This small molecule binds to this protein.
Small molecule (SMILES): O=C(O)c1ccccc1O

Binding-site contacts:
Ligand atom C3 contacts residue MET451 of chain 1.B at 3.6 Å (hydrophobic).
Ligand atom C1 contacts residue ALA138 of chain 1.B at 4.2 Å (hydrophobic).
Ligand atom C4 contacts residue MET451 of chain 1.B at 4.0 Å (hydrophobic).
Ligand atom C1' contacts residue PHE101 of chain 1.B at 4.0 Å (hydrophobic).
Ligand atom O2' contacts residue GLN97 of chain 1.B at 3.2 Å (h-bond).
Ligand atom O1' contacts residue LEU448 of chain 1.B at 3.5 Å.
Ligand atom O2 contacts residue SER398 of chain 1.B at 3.1 Å (h-bond).
Ligand atom C5 contacts residue VAL221 of chain 1.B at 4.1 Å (hydrophobic).
Ligand atom C2 contacts residue LEU397 of chain 1.B at 4.0 Å (hydrophobic).
Ligand atom O1' contacts residue ALA138 of chain 1.B at 3.9 Å.
Ligand atom C1' contacts residue LEU448 of chain 1.B at 4.2 Å (hydrophobic).
Ligand atom O2 contacts residue LEU397 of chain 1.B at 3.3 Å.
Ligand atom C4 contacts residue THR214 of chain 1.B at 3.6 Å.
Ligand atom C4 contacts residue ALA217 of chain 1.B at 4.2 Å (hydrophobic).
Ligand atom C4 contacts residue PHE137 of chain 1.B at 4.0 Å (hydrophobic).
Ligand atom C2 contacts residue SER398 of chain 1.B at 4.3 Å.
Ligand atom O2' contacts residue PHE137 of chain 1.B at 3.7 Å.
Ligand atom C5 contacts residue ALA218 of chain 1.B at 3.9 Å (hydrophobic).
Ligand atom C3 contacts residue LEU397 of chain 1.B at 3.8 Å (hydrophobic).
Ligand atom O1' contacts residue GLN97 of chain 1.B at 3.9 Å.
Ligand atom O2 contacts residue PHE137 of chain 1.B at 4.3 Å.
Ligand atom C1' contacts residue GLN97 of chain 1.B at 4.0 Å.
Ligand atom C2 contacts residue MET451 of chain 1.B at 4.1 Å (hydrophobic).
Ligand atom O2' contacts residue PHE101 of chain 1.B at 4.1 Å.
Ligand atom C1 contacts residue PHE137 of chain 1.B at 3.5 Å (hydrophobic).
Ligand atom C6 contacts residue PHE137 of chain 1.B at 3.7 Å (hydrophobic).
Ligand atom C5 contacts residue ALA217 of chain 1.B at 4.0 Å (hydrophobic).
Ligand atom C4 contacts residue ALA218 of chain 1.B at 4.0 Å (hydrophobic).
Ligand atom O1' contacts residue PHE101 of chain 1.B at 3.3 Å.
Ligand atom C3 contacts residue PHE137 of chain 1.B at 4.1 Å (hydrophobic).
Ligand atom O2 contacts residue MET451 of chain 1.B at 3.8 Å.
Ligand atom C1 contacts residue LEU448 of chain 1.B at 4.2 Å (hydrophobic).
Ligand atom C6 contacts residue VAL221 of chain 1.B at 3.9 Å (hydrophobic).
Ligand atom C6 contacts residue ALA138 of chain 1.B at 3.6 Å (hydrophobic).
Ligand atom O2' contacts residue LEU397 of chain 1.B at 4.3 Å.
Ligand atom C1' contacts residue ALA138 of chain 1.B at 4.0 Å (hydrophobic).
Ligand atom C1' contacts residue PHE137 of chain 1.B at 4.0 Å (hydrophobic).
Ligand atom C2 contacts residue PHE137 of chain 1.B at 3.7 Å (hydrophobic).
Ligand atom C5 contacts residue PHE137 of chain 1.B at 4.0 Å (hydrophobic).
Ligand atom O2' contacts residue SER396 of chain 1.B at 4.1 Å.

Sequence of chain 1.B:
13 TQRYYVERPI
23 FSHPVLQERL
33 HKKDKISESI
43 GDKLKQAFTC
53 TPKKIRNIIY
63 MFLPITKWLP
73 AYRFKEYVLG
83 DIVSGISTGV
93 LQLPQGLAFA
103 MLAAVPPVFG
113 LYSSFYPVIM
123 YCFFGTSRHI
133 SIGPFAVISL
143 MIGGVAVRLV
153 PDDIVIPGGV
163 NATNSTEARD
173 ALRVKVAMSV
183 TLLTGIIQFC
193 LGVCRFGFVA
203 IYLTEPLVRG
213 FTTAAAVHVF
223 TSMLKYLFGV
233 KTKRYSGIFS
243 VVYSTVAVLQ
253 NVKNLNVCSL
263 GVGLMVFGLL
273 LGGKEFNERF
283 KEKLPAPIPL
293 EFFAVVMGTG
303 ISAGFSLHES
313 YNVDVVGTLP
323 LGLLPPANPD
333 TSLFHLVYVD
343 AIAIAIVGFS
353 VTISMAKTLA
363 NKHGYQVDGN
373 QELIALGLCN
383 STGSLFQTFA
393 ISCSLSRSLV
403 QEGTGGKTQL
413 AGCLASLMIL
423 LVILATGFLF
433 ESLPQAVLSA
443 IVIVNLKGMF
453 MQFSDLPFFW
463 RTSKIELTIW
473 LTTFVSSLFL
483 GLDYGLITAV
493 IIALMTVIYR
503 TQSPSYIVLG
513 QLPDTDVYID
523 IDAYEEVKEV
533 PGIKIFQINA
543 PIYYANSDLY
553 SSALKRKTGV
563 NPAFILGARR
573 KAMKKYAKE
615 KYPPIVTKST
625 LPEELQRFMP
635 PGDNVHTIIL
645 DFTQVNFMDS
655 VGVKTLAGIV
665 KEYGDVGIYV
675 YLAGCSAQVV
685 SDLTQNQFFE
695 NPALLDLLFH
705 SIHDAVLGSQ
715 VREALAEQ